The protein below binds the small molecule below.
Small molecule (SMILES): N[C@H](CO)COP(=O)(O)O

Sequence of chain 1.B:
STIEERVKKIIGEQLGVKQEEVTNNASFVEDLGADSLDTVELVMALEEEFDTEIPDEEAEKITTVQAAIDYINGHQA

Binding-site contacts:
Ligand atom O1P contacts residue SER36 of chain 1.B at 2.5 Å (h-bond).
Ligand atom P contacts residue SER36 of chain 1.B at 1.6 Å.
Ligand atom O3P contacts residue SER36 of chain 1.B at 2.5 Å (h-bond).
Ligand atom O4P contacts residue SER36 of chain 1.B at 2.5 Å (h-bond).